The small molecule below binds the protein below.
Small molecule (SMILES): O=c1ccn([C@@H]2O[C@H](COP(=O)(O)NP(=O)(O)OP(=O)(O)O)[C@@H](O)[C@H]2O)c(=O)[nH]1

Sequence of chain 1.A:
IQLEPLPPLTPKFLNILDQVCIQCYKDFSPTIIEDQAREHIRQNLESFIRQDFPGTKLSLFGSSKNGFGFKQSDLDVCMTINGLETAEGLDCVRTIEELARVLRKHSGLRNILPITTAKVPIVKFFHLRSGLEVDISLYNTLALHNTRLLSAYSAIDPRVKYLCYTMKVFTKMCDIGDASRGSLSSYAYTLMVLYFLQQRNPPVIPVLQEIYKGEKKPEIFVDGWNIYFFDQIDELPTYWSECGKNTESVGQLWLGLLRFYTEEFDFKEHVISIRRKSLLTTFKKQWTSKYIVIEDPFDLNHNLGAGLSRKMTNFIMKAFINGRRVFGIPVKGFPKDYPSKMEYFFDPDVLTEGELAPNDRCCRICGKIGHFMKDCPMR

Binding-site contacts:
Ligand atom O1B contacts residue ASP98 of chain 1.A at 3.0 Å (salt-bridge).
Ligand atom C5 contacts residue UPU1 of chain 1.F at 3.4 Å.
Ligand atom O2G contacts residue SER208 of chain 1.A at 2.9 Å (h-bond).
Ligand atom O1B contacts residue MG1 of chain 1.D at 2.1 Å.
Ligand atom N3 contacts residue UPU1 of chain 1.F at 2.9 Å (h-bond).
Ligand atom C4 contacts residue UPU1 of chain 1.F at 3.0 Å.
Ligand atom O3B contacts residue SER208 of chain 1.A at 3.0 Å (h-bond).
Ligand atom O4' contacts residue PHE83 of chain 1.A at 3.2 Å.
Ligand atom O3G contacts residue MG1 of chain 1.D at 2.2 Å.
Ligand atom O2' contacts residue ASN168 of chain 1.A at 2.6 Å (h-bond).
Ligand atom O3B contacts residue LYS190 of chain 1.A at 3.2 Å (salt-bridge).
Ligand atom C5' contacts residue ASP98 of chain 1.A at 3.4 Å.
Ligand atom O4 contacts residue LEU326 of chain 1.A at 2.9 Å.
Ligand atom O1G contacts residue LYS190 of chain 1.A at 3.1 Å (salt-bridge).
Ligand atom PG contacts residue SER208 of chain 1.A at 3.5 Å.
Ligand atom O3' contacts residue GLY84 of chain 1.A at 3.3 Å.
Ligand atom N3A contacts residue SER208 of chain 1.A at 3.0 Å (h-bond).
Ligand atom C6 contacts residue UPU1 of chain 1.F at 3.5 Å.
Ligand atom O4 contacts residue UPU1 of chain 1.F at 3.4 Å (h-bond).
Ligand atom O4 contacts residue HIS324 of chain 1.A at 3.2 Å (h-bond).
Ligand atom PB contacts residue MG1 of chain 1.D at 3.3 Å.
Ligand atom O2A contacts residue ASP96 of chain 1.A at 3.2 Å (salt-bridge).
Ligand atom O2A contacts residue UPU1 of chain 1.F at 3.5 Å (h-bond).
Ligand atom O4' contacts residue UPU1 of chain 1.F at 3.4 Å (h-bond).
Ligand atom O3G contacts residue ASP96 of chain 1.A at 3.0 Å (salt-bridge).
Ligand atom C4' contacts residue PHE83 of chain 1.A at 3.5 Å (hydrophobic).
Ligand atom C2 contacts residue UPU1 of chain 1.F at 3.2 Å.
Ligand atom PA contacts residue MG1 of chain 1.D at 3.3 Å.
Ligand atom PG contacts residue SER85 of chain 1.A at 3.5 Å.
Ligand atom O2A contacts residue ASP98 of chain 1.A at 3.2 Å (salt-bridge).
Ligand atom O3B contacts residue SER85 of chain 1.A at 3.4 Å.
Ligand atom O1G contacts residue SER95 of chain 1.A at 2.5 Å (h-bond).
Ligand atom N1 contacts residue UPU1 of chain 1.F at 3.4 Å (h-bond).
Ligand atom O1G contacts residue SER85 of chain 1.A at 2.9 Å (h-bond).
Ligand atom O2A contacts residue MG1 of chain 1.D at 2.0 Å.
Ligand atom O1B contacts residue SER85 of chain 1.A at 3.1 Å (h-bond).
Ligand atom C4 contacts residue LEU326 of chain 1.A at 3.5 Å (hydrophobic).
Ligand atom O3G contacts residue SER85 of chain 1.A at 3.4 Å (h-bond).
Ligand atom O2 contacts residue ASN168 of chain 1.A at 3.1 Å (h-bond).
Ligand atom PG contacts residue MG1 of chain 1.D at 3.5 Å.